A small-molecule ligand and the protein it binds are described below.
Small molecule (SMILES): O=C1CC[C@H](N2C(=O)c3ccccc3C2=O)C(=O)N1

Sequence of chain 1.A:
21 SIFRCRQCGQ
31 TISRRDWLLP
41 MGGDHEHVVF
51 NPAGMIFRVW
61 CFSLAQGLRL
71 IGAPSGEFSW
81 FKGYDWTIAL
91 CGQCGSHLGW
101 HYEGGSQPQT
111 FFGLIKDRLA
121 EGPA

Binding-site contacts:
Ligand atom N03 contacts residue PHE78 of chain 1.A at 2.8 Å (h-bond).
Ligand atom O16 contacts residue ASN51 of chain 1.A at 2.9 Å (h-bond).
Ligand atom O01 contacts residue ASN51 of chain 1.A at 3.6 Å.
Ligand atom C06 contacts residue TYR102 of chain 1.A at 3.5 Å (hydrophobic).
Ligand atom N03 contacts residue TRP80 of chain 1.A at 3.3 Å.
Ligand atom C3 contacts residue PRO52 of chain 1.A at 3.8 Å (hydrophobic).
Ligand atom O05 contacts residue TYR102 of chain 1.A at 2.9 Å (h-bond).
Ligand atom O18 contacts residue TRP86 of chain 1.A at 3.3 Å.
Ligand atom C06 contacts residue TRP86 of chain 1.A at 3.7 Å (hydrophobic).
Ligand atom C19 contacts residue PRO52 of chain 1.A at 3.9 Å (hydrophobic).
Ligand atom C12 contacts residue ASN51 of chain 1.A at 3.5 Å.
Ligand atom C06 contacts residue TRP80 of chain 1.A at 3.6 Å (hydrophobic).
Ligand atom N09 contacts residue ASN51 of chain 1.A at 4.0 Å.
Ligand atom C07 contacts residue TRP86 of chain 1.A at 3.4 Å (hydrophobic).
Ligand atom O16 contacts residue TRP100 of chain 1.A at 3.7 Å.
Ligand atom O18 contacts residue GLU77 of chain 1.A at 3.7 Å.
Ligand atom O05 contacts residue TRP80 of chain 1.A at 3.0 Å (h-bond).
Ligand atom O05 contacts residue TRP86 of chain 1.A at 3.7 Å.
Ligand atom C04 contacts residue TRP86 of chain 1.A at 3.8 Å (hydrophobic).
Ligand atom C04 contacts residue TYR102 of chain 1.A at 3.4 Å (hydrophobic).
Ligand atom O01 contacts residue PRO52 of chain 1.A at 3.4 Å.
Ligand atom C02 contacts residue PHE78 of chain 1.A at 3.7 Å (hydrophobic).
Ligand atom C07 contacts residue TRP100 of chain 1.A at 3.4 Å (hydrophobic).
Ligand atom O05 contacts residue PHE78 of chain 1.A at 3.7 Å.
Ligand atom C13 contacts residue ASN51 of chain 1.A at 3.8 Å.
Ligand atom N03 contacts residue SER79 of chain 1.A at 4.1 Å.
Ligand atom C02 contacts residue TRP80 of chain 1.A at 3.3 Å (hydrophobic).
Ligand atom C08 contacts residue TRP100 of chain 1.A at 4.1 Å (hydrophobic).
Ligand atom O18 contacts residue PHE78 of chain 1.A at 3.5 Å.
Ligand atom C14 contacts residue PRO52 of chain 1.A at 3.7 Å (hydrophobic).
Ligand atom O05 contacts residue SER79 of chain 1.A at 3.3 Å.
Ligand atom C08 contacts residue TRP80 of chain 1.A at 3.8 Å (hydrophobic).
Ligand atom C04 contacts residue TRP80 of chain 1.A at 3.3 Å (hydrophobic).
Ligand atom C06 contacts residue TRP100 of chain 1.A at 3.6 Å (hydrophobic).
Ligand atom O01 contacts residue TRP80 of chain 1.A at 3.4 Å.
Ligand atom C4 contacts residue ASN51 of chain 1.A at 3.4 Å.
Ligand atom C13 contacts residue PRO52 of chain 1.A at 4.0 Å (hydrophobic).
Ligand atom C04 contacts residue PHE78 of chain 1.A at 3.7 Å (hydrophobic).
Ligand atom O01 contacts residue PHE78 of chain 1.A at 3.6 Å (h-bond).
Ligand atom C04 contacts residue SER79 of chain 1.A at 4.0 Å.